The small molecule below binds the protein below.
Small molecule (SMILES): CC(=O)N[C@@H]1[C@@H](O)[C@H](O)[C@@H](CO)O[C@H]1O

Sequence of chain 1.B:
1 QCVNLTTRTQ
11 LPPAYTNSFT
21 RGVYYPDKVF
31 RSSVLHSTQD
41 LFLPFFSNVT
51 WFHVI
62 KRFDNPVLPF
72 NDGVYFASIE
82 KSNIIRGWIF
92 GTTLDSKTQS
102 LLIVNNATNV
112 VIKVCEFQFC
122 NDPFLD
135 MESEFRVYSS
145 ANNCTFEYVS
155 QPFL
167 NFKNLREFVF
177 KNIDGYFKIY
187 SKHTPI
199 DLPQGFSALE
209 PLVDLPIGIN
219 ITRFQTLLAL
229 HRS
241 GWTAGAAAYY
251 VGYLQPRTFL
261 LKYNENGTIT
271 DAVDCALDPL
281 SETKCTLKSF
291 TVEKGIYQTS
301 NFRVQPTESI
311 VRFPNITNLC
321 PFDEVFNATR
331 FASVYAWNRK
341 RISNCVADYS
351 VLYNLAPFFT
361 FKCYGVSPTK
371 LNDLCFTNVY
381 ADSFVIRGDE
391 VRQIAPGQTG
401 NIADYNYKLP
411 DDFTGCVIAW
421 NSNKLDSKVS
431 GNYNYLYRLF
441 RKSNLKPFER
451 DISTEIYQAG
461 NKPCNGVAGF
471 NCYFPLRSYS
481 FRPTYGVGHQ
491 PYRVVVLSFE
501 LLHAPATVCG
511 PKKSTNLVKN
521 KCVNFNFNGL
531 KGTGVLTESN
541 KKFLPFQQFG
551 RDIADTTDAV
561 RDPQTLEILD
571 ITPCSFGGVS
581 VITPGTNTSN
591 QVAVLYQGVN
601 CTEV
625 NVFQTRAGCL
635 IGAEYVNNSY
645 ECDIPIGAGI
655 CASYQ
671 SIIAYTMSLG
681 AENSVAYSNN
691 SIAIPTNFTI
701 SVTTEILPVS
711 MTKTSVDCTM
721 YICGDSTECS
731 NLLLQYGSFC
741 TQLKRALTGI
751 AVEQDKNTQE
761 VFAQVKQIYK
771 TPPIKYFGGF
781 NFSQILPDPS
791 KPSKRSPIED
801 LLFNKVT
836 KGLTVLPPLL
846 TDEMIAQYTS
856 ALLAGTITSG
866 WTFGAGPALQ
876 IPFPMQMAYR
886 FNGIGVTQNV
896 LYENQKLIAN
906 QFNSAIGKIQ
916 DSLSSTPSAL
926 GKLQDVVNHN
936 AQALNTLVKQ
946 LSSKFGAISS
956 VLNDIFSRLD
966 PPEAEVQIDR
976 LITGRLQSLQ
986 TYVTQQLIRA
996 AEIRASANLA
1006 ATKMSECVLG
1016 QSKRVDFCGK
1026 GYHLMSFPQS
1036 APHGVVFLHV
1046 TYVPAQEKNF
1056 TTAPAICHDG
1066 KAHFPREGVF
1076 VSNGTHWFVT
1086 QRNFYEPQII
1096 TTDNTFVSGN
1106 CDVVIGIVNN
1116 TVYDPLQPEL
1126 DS

Binding-site contacts:
Ligand atom N2 contacts residue PHE326 of chain 1.B at 4.5 Å.
Ligand atom C8 contacts residue ASP323 of chain 1.B at 4.2 Å.
Ligand atom C4 contacts residue ASN327 of chain 1.B at 4.2 Å.
Ligand atom O7 contacts residue ASN327 of chain 1.B at 3.8 Å.
Ligand atom C1 contacts residue PHE326 of chain 1.B at 4.1 Å (hydrophobic).
Ligand atom O5 contacts residue ASN327 of chain 1.B at 2.4 Å (h-bond).
Ligand atom C7 contacts residue PHE326 of chain 1.B at 3.7 Å (hydrophobic).
Ligand atom O7 contacts residue PHE326 of chain 1.B at 3.2 Å.
Ligand atom N2 contacts residue ASN327 of chain 1.B at 2.9 Å (h-bond).
Ligand atom C1 contacts residue ASN327 of chain 1.B at 1.4 Å.
Ligand atom C5 contacts residue ASN327 of chain 1.B at 3.7 Å.
Ligand atom O6 contacts residue ASN327 of chain 1.B at 4.3 Å.
Ligand atom C3 contacts residue ASN327 of chain 1.B at 3.8 Å.
Ligand atom C2 contacts residue ASN327 of chain 1.B at 2.5 Å.
Ligand atom O7 contacts residue ASN354 of chain 1.B at 3.5 Å (h-bond).
Ligand atom C7 contacts residue ASN327 of chain 1.B at 3.5 Å.
Ligand atom C8 contacts residue PHE326 of chain 1.B at 3.7 Å (hydrophobic).